Binding-site contacts:
Ligand atom C1 contacts residue ASN154 of chain 1.B at 1.4 Å.
Ligand atom C2 contacts residue ASN154 of chain 1.B at 2.5 Å.
Ligand atom C4 contacts residue ASN154 of chain 1.B at 4.3 Å.
Ligand atom O5 contacts residue LYS3 of chain 1.B at 3.9 Å.
Ligand atom O7 contacts residue ASN154 of chain 1.B at 3.7 Å.
Ligand atom C3 contacts residue ASN154 of chain 1.B at 3.8 Å.
Ligand atom C1 contacts residue LYS3 of chain 1.B at 4.3 Å.
Ligand atom C6 contacts residue LYS3 of chain 1.B at 3.9 Å.
Ligand atom O5 contacts residue ASN154 of chain 1.B at 2.4 Å (h-bond).
Ligand atom N2 contacts residue ASN154 of chain 1.B at 3.0 Å (h-bond).
Ligand atom C5 contacts residue ASN154 of chain 1.B at 3.6 Å.
Ligand atom C5 contacts residue LYS3 of chain 1.B at 3.8 Å.
Ligand atom C7 contacts residue ASN154 of chain 1.B at 3.5 Å.

A small-molecule ligand and the protein it binds are described below.
Small molecule (SMILES): CC(=O)N[C@@H]1[C@@H](O)[C@H](O)[C@@H](CO)O[C@H]1O

Sequence of chain 1.B:
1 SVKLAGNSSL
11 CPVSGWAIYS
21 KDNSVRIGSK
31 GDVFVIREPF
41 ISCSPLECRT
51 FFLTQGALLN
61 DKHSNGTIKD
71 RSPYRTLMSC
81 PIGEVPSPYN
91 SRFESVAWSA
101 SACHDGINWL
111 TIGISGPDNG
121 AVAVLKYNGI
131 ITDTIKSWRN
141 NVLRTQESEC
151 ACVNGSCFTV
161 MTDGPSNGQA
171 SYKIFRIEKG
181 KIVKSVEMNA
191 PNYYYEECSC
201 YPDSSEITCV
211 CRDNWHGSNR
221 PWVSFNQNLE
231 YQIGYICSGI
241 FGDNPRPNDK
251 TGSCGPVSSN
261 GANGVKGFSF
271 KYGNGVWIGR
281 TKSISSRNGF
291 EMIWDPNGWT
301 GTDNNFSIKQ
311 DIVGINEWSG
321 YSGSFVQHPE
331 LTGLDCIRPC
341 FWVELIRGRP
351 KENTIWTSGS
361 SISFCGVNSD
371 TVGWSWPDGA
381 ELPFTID